Binding-site contacts:
Ligand atom O2 contacts residue ASP133 of chain 1.A at 3.9 Å.
Ligand atom C4 contacts residue ILE132 of chain 1.A at 2.5 Å (hydrophobic).
Ligand atom O3 contacts residue ASP133 of chain 1.A at 3.0 Å (salt-bridge).
Ligand atom N1 contacts residue ASP133 of chain 1.A at 4.3 Å.
Ligand atom N1 contacts residue ILE132 of chain 1.A at 3.1 Å (h-bond).
Ligand atom C1 contacts residue ASP133 of chain 1.A at 4.4 Å.
Ligand atom C3 contacts residue ILE132 of chain 1.A at 3.3 Å (hydrophobic).
Ligand atom C2 contacts residue ILE132 of chain 1.A at 4.5 Å (hydrophobic).
Ligand atom O3 contacts residue VAL135 of chain 1.A at 4.5 Å.
Ligand atom C5 contacts residue ASP133 of chain 1.A at 4.3 Å.
Ligand atom P1 contacts residue ASP133 of chain 1.A at 4.0 Å.
Ligand atom O3 contacts residue GLU134 of chain 1.A at 3.3 Å.
Ligand atom O1 contacts residue SER81 of chain 1.A at 3.3 Å (h-bond).
Ligand atom O3 contacts residue HIS80 of chain 1.A at 4.0 Å.
Ligand atom C4 contacts residue ASP133 of chain 1.A at 3.1 Å.
Ligand atom C5 contacts residue ILE132 of chain 1.A at 3.0 Å (hydrophobic).
Ligand atom O1 contacts residue HIS80 of chain 1.A at 3.7 Å.

Sequence of chain 1.A:
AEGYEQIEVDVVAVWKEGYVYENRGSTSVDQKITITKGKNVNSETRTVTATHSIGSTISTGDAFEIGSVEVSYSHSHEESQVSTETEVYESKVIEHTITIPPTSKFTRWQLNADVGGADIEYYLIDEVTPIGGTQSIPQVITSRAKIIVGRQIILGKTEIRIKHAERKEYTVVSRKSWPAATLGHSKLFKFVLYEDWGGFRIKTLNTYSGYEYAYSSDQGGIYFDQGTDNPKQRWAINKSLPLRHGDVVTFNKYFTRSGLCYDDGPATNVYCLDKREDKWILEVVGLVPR

The protein below binds the small molecule below.
Small molecule (SMILES): C[N+](C)(C)CCOP(=O)(O)O